Binding-site contacts:
Ligand atom C7 contacts residue ASN259 of chain 45.F at 3.1 Å.
Ligand atom O6 contacts residue THR116 of chain 45.E at 3.5 Å.
Ligand atom C2 contacts residue ASN259 of chain 45.F at 2.4 Å.
Ligand atom C8 contacts residue LYS181 of chain 45.E at 4.1 Å.
Ligand atom C5 contacts residue ASN259 of chain 45.F at 3.7 Å.
Ligand atom C3 contacts residue ASN259 of chain 45.F at 3.8 Å.
Ligand atom C4 contacts residue ASN259 of chain 45.F at 4.2 Å.
Ligand atom O7 contacts residue LYS181 of chain 45.E at 3.9 Å.
Ligand atom O7 contacts residue ASN259 of chain 45.F at 2.9 Å (h-bond).
Ligand atom O5 contacts residue ASN259 of chain 45.F at 2.4 Å (h-bond).
Ligand atom C1 contacts residue ASN259 of chain 45.F at 1.4 Å.
Ligand atom O6 contacts residue LYS115 of chain 45.E at 4.4 Å.
Ligand atom O5 contacts residue THR116 of chain 45.E at 4.0 Å.
Ligand atom C8 contacts residue ASN259 of chain 45.F at 4.4 Å.
Ligand atom N2 contacts residue ASN259 of chain 45.F at 2.9 Å (h-bond).

A protein and the small-molecule ligand that binds it are described below.
Small molecule (SMILES): CC(=O)N[C@@H]1[C@@H](O)[C@H](O)[C@@H](CO)O[C@H]1O

Sequence of chain 45.E:
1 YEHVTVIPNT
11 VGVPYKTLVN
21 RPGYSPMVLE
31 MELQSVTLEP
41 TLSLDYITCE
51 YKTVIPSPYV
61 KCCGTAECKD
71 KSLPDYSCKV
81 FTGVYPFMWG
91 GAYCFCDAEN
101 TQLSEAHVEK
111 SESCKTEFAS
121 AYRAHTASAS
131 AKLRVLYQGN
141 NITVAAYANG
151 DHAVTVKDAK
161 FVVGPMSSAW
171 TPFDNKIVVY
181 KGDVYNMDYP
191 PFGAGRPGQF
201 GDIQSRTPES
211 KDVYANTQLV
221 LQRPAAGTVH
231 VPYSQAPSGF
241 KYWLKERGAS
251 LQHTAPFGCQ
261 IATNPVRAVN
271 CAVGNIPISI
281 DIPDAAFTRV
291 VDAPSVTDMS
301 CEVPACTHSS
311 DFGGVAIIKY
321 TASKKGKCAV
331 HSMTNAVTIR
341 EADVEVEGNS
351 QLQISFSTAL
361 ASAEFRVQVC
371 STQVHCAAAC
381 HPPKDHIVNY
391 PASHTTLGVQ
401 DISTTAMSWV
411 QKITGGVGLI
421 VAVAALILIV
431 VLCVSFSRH

Sequence of chain 45.F:
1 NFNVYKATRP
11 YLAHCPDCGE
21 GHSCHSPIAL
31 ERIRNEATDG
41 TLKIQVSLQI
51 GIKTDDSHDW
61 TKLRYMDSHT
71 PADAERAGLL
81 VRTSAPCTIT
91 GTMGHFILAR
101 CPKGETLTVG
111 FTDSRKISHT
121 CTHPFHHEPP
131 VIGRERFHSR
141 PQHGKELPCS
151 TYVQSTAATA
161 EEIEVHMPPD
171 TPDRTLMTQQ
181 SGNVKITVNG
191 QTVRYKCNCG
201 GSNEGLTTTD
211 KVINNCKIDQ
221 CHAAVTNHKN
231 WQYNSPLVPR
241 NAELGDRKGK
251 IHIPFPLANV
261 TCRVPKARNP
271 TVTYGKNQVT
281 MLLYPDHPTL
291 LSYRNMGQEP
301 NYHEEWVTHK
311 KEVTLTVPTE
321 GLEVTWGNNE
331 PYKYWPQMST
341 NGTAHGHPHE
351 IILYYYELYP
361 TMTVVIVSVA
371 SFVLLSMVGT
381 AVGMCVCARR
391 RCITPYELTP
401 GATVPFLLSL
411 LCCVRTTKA